The protein below binds the small molecule below.
Small molecule (SMILES): C=C[C@H]1C[N@@]2CC[C@H]1C[C@H]2[C@H](O)c1ccnc2ccc(OC)cc12

Sequence of chain 1.A:
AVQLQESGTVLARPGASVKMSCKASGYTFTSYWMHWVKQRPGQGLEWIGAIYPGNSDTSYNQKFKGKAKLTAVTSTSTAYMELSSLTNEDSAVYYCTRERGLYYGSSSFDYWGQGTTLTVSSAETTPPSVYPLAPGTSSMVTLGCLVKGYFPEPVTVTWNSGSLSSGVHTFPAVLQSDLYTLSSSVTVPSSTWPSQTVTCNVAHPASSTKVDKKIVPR

Binding-site contacts:
Ligand atom C contacts residue HIS35 of chain 1.A at 3.3 Å.
Ligand atom C10 contacts residue GLU99 of chain 1.A at 3.9 Å.
Ligand atom C11 contacts residue GLU99 of chain 1.A at 3.7 Å.
Ligand atom C16 contacts residue TRP33 of chain 1.A at 3.7 Å (hydrophobic).
Ligand atom C8 contacts residue THR93 of chain 1.B at 3.5 Å.
Ligand atom C6 contacts residue THR93 of chain 1.B at 3.7 Å.
Ligand atom C10 contacts residue SER106 of chain 1.A at 3.5 Å.
Ligand atom N contacts residue LEU94 of chain 1.B at 3.3 Å.
Ligand atom C2 contacts residue GLU99 of chain 1.A at 3.8 Å.
Ligand atom C15 contacts residue TYR104 of chain 1.A at 3.3 Å (hydrophobic).
Ligand atom C6 contacts residue ASN92 of chain 1.B at 3.1 Å.
Ligand atom C7 contacts residue THR93 of chain 1.B at 3.9 Å.
Ligand atom C9 contacts residue GLN90 of chain 1.B at 3.7 Å.
Ligand atom N1 contacts residue GLU99 of chain 1.A at 3.1 Å (salt-bridge).
Ligand atom C19 contacts residue SER59 of chain 1.A at 3.4 Å.
Ligand atom C3 contacts residue LEU94 of chain 1.B at 3.9 Å (hydrophobic).
Ligand atom N contacts residue THR93 of chain 1.B at 3.2 Å.
Ligand atom C9 contacts residue PRO96 of chain 1.B at 3.5 Å (hydrophobic).
Ligand atom C6 contacts residue LEU94 of chain 1.B at 3.6 Å (hydrophobic).
Ligand atom C contacts residue PHE109 of chain 1.A at 3.5 Å (hydrophobic).
Ligand atom C8 contacts residue GLY91 of chain 1.B at 3.5 Å.
Ligand atom C17 contacts residue TRP33 of chain 1.A at 4.0 Å (hydrophobic).
Ligand atom C4 contacts residue SER106 of chain 1.A at 4.0 Å.
Ligand atom C8 contacts residue LEU94 of chain 1.B at 3.9 Å (hydrophobic).
Ligand atom C7 contacts residue LEU94 of chain 1.B at 3.5 Å (hydrophobic).
Ligand atom C9 contacts residue GLY91 of chain 1.B at 3.6 Å.
Ligand atom C contacts residue GLU99 of chain 1.A at 3.7 Å.
Ligand atom O contacts residue SER107 of chain 1.A at 3.8 Å.
Ligand atom C7 contacts residue GLY91 of chain 1.B at 3.6 Å.
Ligand atom C1 contacts residue SER107 of chain 1.A at 4.0 Å.
Ligand atom C16 contacts residue GLU99 of chain 1.A at 3.2 Å.
Ligand atom C2 contacts residue SER106 of chain 1.A at 3.3 Å.
Ligand atom C8 contacts residue PRO96 of chain 1.B at 4.0 Å (hydrophobic).
Ligand atom N contacts residue ASN92 of chain 1.B at 3.2 Å (h-bond).
Ligand atom C3 contacts residue SER106 of chain 1.A at 3.9 Å.
Ligand atom C8 contacts residue GLN90 of chain 1.B at 3.8 Å.
Ligand atom O contacts residue PHE109 of chain 1.A at 4.0 Å.
Ligand atom N contacts residue GLY91 of chain 1.B at 3.6 Å.
Ligand atom C19 contacts residue TRP33 of chain 1.A at 3.9 Å (hydrophobic).
Ligand atom C5 contacts residue LEU94 of chain 1.B at 4.0 Å (hydrophobic).

Sequence of chain 1.B:
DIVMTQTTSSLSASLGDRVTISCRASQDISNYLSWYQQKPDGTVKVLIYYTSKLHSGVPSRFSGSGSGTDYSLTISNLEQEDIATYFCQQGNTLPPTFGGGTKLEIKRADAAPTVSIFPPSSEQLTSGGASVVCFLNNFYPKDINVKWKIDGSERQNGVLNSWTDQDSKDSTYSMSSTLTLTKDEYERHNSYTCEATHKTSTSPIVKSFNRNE